A protein and the small-molecule ligand that binds it are described below.
Small molecule (SMILES): CC(=O)N[C@H]1[C@H](O[C@H]2[C@H](O)[C@@H](NC(C)=O)CO[C@@H]2CO)O[C@H](CO)[C@@H](O)[C@@H]1O

Sequence of chain 1.D:
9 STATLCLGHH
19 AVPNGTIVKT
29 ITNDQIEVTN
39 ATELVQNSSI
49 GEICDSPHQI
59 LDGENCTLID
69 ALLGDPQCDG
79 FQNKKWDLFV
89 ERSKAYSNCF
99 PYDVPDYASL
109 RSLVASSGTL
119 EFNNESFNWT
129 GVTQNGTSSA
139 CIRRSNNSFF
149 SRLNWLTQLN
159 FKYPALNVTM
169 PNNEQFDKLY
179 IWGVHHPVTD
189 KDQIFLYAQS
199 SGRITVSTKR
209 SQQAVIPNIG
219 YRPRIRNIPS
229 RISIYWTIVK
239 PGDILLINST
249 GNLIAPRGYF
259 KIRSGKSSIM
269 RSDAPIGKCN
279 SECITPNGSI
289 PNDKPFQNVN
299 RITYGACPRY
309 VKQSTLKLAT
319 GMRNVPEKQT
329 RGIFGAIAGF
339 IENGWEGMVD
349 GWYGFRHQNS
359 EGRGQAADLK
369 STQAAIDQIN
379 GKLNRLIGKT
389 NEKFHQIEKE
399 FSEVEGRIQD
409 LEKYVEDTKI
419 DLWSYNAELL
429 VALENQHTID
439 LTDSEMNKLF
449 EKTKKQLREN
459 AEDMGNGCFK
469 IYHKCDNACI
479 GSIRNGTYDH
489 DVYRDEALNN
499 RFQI

Binding-site contacts:
Ligand atom C3 contacts residue ASN122 of chain 1.D at 4.5 Å.
Ligand atom C7 contacts residue ASN133 of chain 1.D at 3.9 Å.
Ligand atom N2 contacts residue GLN132 of chain 1.D at 3.1 Å (h-bond).
Ligand atom O4 contacts residue ASN122 of chain 1.D at 3.9 Å.
Ligand atom O3 contacts residue ASN122 of chain 1.D at 4.4 Å.
Ligand atom O7 contacts residue ARG255 of chain 1.D at 4.2 Å.
Ligand atom N2 contacts residue ASN133 of chain 1.D at 3.0 Å (h-bond).
Ligand atom C2 contacts residue GLN132 of chain 1.D at 3.6 Å.
Ligand atom C1 contacts residue ASN133 of chain 1.D at 1.4 Å.
Ligand atom C1 contacts residue GLN132 of chain 1.D at 3.8 Å.
Ligand atom O5 contacts residue ASN133 of chain 1.D at 2.4 Å (h-bond).
Ligand atom C7 contacts residue ARG255 of chain 1.D at 4.5 Å.
Ligand atom C7 contacts residue GLN132 of chain 1.D at 2.9 Å.
Ligand atom N2 contacts residue ASN152 of chain 1.D at 4.1 Å.
Ligand atom C8 contacts residue GLN132 of chain 1.D at 3.4 Å.
Ligand atom C2 contacts residue ASN133 of chain 1.D at 2.5 Å.
Ligand atom O7 contacts residue GLN132 of chain 1.D at 3.0 Å (h-bond).
Ligand atom N2 contacts residue ARG255 of chain 1.D at 3.9 Å.
Ligand atom C4 contacts residue ASN133 of chain 1.D at 4.3 Å.
Ligand atom C3 contacts residue ASN133 of chain 1.D at 3.8 Å.
Ligand atom O7 contacts residue ASN152 of chain 1.D at 2.3 Å (h-bond).
Ligand atom O6 contacts residue ARG255 of chain 1.D at 3.7 Å.
Ligand atom C7 contacts residue ASN152 of chain 1.D at 3.5 Å.
Ligand atom O7 contacts residue ASN133 of chain 1.D at 4.5 Å.
Ligand atom C5 contacts residue ASN133 of chain 1.D at 3.7 Å.